Sequence of chain 1.D:
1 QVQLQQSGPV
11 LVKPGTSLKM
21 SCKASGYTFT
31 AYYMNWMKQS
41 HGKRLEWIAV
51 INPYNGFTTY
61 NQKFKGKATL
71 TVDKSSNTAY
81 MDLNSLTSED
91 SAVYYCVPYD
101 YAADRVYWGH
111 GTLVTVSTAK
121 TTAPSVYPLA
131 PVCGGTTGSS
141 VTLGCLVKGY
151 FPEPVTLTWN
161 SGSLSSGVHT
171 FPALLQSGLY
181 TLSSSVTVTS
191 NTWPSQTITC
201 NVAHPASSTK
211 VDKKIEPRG

Sequence of chain 1.C:
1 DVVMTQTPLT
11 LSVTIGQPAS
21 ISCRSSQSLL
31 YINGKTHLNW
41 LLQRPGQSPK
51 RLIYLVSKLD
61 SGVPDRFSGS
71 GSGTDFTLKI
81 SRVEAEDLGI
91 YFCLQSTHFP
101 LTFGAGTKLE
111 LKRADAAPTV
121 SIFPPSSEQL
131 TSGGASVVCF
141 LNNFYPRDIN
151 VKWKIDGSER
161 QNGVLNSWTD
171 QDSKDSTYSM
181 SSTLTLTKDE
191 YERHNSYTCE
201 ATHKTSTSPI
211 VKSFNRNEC

This protein binds this small molecule.
Small molecule (SMILES): CN(CCCCC(=O)O)c1ccc(/C=C/c2ccc([N+](=O)[O-])cc2)cc1

Binding-site contacts:
Ligand atom N24 contacts residue LEU94 of chain 1.C at 3.3 Å.
Ligand atom C13 contacts residue PHE99 of chain 1.C at 3.9 Å (hydrophobic).
Ligand atom O25 contacts residue TRP108 of chain 1.D at 3.3 Å (h-bond).
Ligand atom O25 contacts residue VAL106 of chain 1.D at 3.7 Å.
Ligand atom C5 contacts residue LEU94 of chain 1.C at 4.0 Å (hydrophobic).
Ligand atom C14 contacts residue PHE99 of chain 1.C at 3.7 Å (hydrophobic).
Ligand atom C7 contacts residue ASN35 of chain 1.D at 3.5 Å.
Ligand atom C16 contacts residue PHE99 of chain 1.C at 4.1 Å (hydrophobic).
Ligand atom O26 contacts residue ARG51 of chain 1.C at 3.4 Å.
Ligand atom O22 contacts residue TYR101 of chain 1.D at 3.7 Å.
Ligand atom O26 contacts residue LEU94 of chain 1.C at 3.4 Å.
Ligand atom O22 contacts residue TYR33 of chain 1.D at 2.9 Å (h-bond).
Ligand atom C9 contacts residue TYR33 of chain 1.D at 3.6 Å (hydrophobic).
Ligand atom C6 contacts residue VAL106 of chain 1.D at 3.6 Å (hydrophobic).
Ligand atom C20 contacts residue TYR33 of chain 1.D at 3.7 Å (hydrophobic).
Ligand atom C3 contacts residue LEU101 of chain 1.C at 3.8 Å (hydrophobic).
Ligand atom C1 contacts residue MET37 of chain 1.D at 3.8 Å (hydrophobic).
Ligand atom C7 contacts residue LEU101 of chain 1.C at 4.0 Å (hydrophobic).
Ligand atom C1 contacts residue VAL106 of chain 1.D at 3.6 Å (hydrophobic).
Ligand atom C14 contacts residue TYR33 of chain 1.D at 3.8 Å (hydrophobic).
Ligand atom C7 contacts residue TYR99 of chain 1.D at 3.9 Å (hydrophobic).
Ligand atom C12 contacts residue TYR99 of chain 1.D at 3.9 Å (hydrophobic).
Ligand atom O25 contacts residue LEU94 of chain 1.C at 3.6 Å.
Ligand atom N15 contacts residue PHE99 of chain 1.C at 4.0 Å.
Ligand atom O26 contacts residue ASN39 of chain 1.C at 4.0 Å.
Ligand atom N15 contacts residue TYR33 of chain 1.D at 3.7 Å.
Ligand atom C1 contacts residue VAL97 of chain 1.D at 3.9 Å (hydrophobic).
Ligand atom C9 contacts residue PHE99 of chain 1.C at 3.9 Å (hydrophobic).
Ligand atom N24 contacts residue VAL106 of chain 1.D at 3.7 Å.
Ligand atom C19 contacts residue TYR33 of chain 1.D at 4.1 Å (hydrophobic).
Ligand atom C8 contacts residue TYR99 of chain 1.D at 3.5 Å (hydrophobic).
Ligand atom C2 contacts residue LEU101 of chain 1.C at 3.8 Å (hydrophobic).
Ligand atom O26 contacts residue VAL106 of chain 1.D at 3.7 Å.
Ligand atom C11 contacts residue TYR99 of chain 1.D at 3.7 Å (hydrophobic).
Ligand atom C6 contacts residue LEU94 of chain 1.C at 3.6 Å (hydrophobic).
Ligand atom C17 contacts residue TYR33 of chain 1.D at 3.7 Å (hydrophobic).
Ligand atom O25 contacts residue LEU41 of chain 1.C at 3.8 Å.
Ligand atom C2 contacts residue ASN35 of chain 1.D at 3.5 Å.
Ligand atom C10 contacts residue ASN35 of chain 1.D at 3.8 Å.
Ligand atom C23 contacts residue TYR33 of chain 1.D at 3.6 Å (hydrophobic).